Sequence of chain 1.C:
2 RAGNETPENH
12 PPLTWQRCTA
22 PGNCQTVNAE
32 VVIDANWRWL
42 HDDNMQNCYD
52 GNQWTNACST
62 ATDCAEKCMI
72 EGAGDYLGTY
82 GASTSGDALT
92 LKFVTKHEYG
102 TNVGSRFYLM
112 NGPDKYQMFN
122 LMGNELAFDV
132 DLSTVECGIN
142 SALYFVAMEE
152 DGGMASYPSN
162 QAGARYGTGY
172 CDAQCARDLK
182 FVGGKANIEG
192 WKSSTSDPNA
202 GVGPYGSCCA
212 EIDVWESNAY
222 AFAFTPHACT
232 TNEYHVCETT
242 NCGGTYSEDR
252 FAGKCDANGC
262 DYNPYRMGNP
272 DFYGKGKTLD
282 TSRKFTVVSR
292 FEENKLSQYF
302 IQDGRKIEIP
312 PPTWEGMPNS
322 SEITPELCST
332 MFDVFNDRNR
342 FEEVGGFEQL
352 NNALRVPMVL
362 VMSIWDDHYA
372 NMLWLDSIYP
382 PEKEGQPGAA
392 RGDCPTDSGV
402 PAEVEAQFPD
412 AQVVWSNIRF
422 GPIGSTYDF

Binding-site contacts:
Ligand atom O3 contacts residue GLU217 of chain 1.C at 3.5 Å (salt-bridge).
Ligand atom C6 contacts residue ASP262 of chain 1.C at 3.5 Å.
Ligand atom O2 contacts residue THR226 of chain 1.C at 3.0 Å.
Ligand atom O3 contacts residue ARG251 of chain 1.C at 3.5 Å (salt-bridge).
Ligand atom C3 contacts residue GLU217 of chain 1.C at 3.8 Å.
Ligand atom C2 contacts residue TYR380 of chain 1.C at 3.3 Å (hydrophobic).
Ligand atom C6 contacts residue ARG251 of chain 1.C at 3.7 Å.
Ligand atom O2 contacts residue ASN259 of chain 1.C at 2.8 Å (h-bond).
Ligand atom O4 contacts residue ARG251 of chain 1.C at 3.7 Å.
Ligand atom O3 contacts residue ASP214 of chain 1.C at 3.1 Å (salt-bridge).
Ligand atom C2 contacts residue ASN259 of chain 1.C at 3.7 Å.
Ligand atom O2 contacts residue TYR380 of chain 1.C at 2.8 Å.
Ligand atom O3 contacts residue HIS228 of chain 1.C at 3.5 Å.
Ligand atom C1 contacts residue ARG392 of chain 1.C at 3.8 Å.
Ligand atom O4 contacts residue ASN259 of chain 1.C at 3.2 Å (h-bond).
Ligand atom O6 contacts residue GLN175 of chain 1.C at 2.7 Å (h-bond).
Ligand atom C3 contacts residue ASN259 of chain 1.C at 3.5 Å.
Ligand atom C1 contacts residue ARG251 of chain 1.C at 3.8 Å.
Ligand atom C3 contacts residue ARG251 of chain 1.C at 3.9 Å.
Ligand atom C4 contacts residue ASN259 of chain 1.C at 3.8 Å.
Ligand atom O4 contacts residue TRP375 of chain 1.C at 3.3 Å.
Ligand atom O1 contacts residue ASP338 of chain 1.C at 3.6 Å.
Ligand atom O5 contacts residue ARG251 of chain 1.C at 2.9 Å (salt-bridge).
Ligand atom O6 contacts residue THR246 of chain 1.C at 3.7 Å.
Ligand atom O5 contacts residue ARG392 of chain 1.C at 3.4 Å (salt-bridge).
Ligand atom O1 contacts residue ARG392 of chain 1.C at 3.1 Å (salt-bridge).
Ligand atom O6 contacts residue ARG251 of chain 1.C at 2.5 Å (salt-bridge).
Ligand atom O6 contacts residue ARG267 of chain 1.C at 3.2 Å (salt-bridge).
Ligand atom C4 contacts residue TRP375 of chain 1.C at 3.9 Å (hydrophobic).
Ligand atom C6 contacts residue ARG267 of chain 1.C at 3.8 Å.
Ligand atom C2 contacts residue ALA258 of chain 1.C at 3.5 Å (hydrophobic).
Ligand atom C5 contacts residue ASN259 of chain 1.C at 3.8 Å.
Ligand atom C5 contacts residue ARG251 of chain 1.C at 3.8 Å.
Ligand atom O6 contacts residue ASP262 of chain 1.C at 2.7 Å (salt-bridge).
Ligand atom O6 contacts residue GLY260 of chain 1.C at 3.7 Å.
Ligand atom C5 contacts residue TRP375 of chain 1.C at 3.5 Å (hydrophobic).
Ligand atom C6 contacts residue TRP375 of chain 1.C at 3.9 Å (hydrophobic).
Ligand atom O5 contacts residue ARG267 of chain 1.C at 3.5 Å (salt-bridge).
Ligand atom O1 contacts residue TYR380 of chain 1.C at 3.9 Å.
Ligand atom O4 contacts residue GLU217 of chain 1.C at 3.3 Å (salt-bridge).

This small molecule binds to this protein.
Small molecule (SMILES): OC[C@H]1O[C@@H](O[C@H]2[C@H](O)[C@@H](O)[C@H](O)O[C@@H]2CO)[C@H](O)[C@@H](O)[C@@H]1O